This protein binds this small molecule.
Small molecule (SMILES): CSCC[C@H](NC(=O)[C@H](CCC(=O)O)NC(=O)[C@H](CC1=NC=NC1)NC(=O)[C@@H](N)CCCCN)C(=O)N[C@H](C(=O)N[C@@H](CC(C)C)C(=O)N[C@@H](C)C(=O)N[C@H](C=O)Cc1ccccc1)[C@@H](C)O

Binding-site contacts:
Ligand atom CE1 contacts residue ALA107 of chain 1.A at 3.5 Å (hydrophobic).
Ligand atom N contacts residue ARG121 of chain 1.A at 3.9 Å.
Ligand atom ND1 contacts residue TRP318 of chain 1.A at 3.8 Å.
Ligand atom CE2 contacts residue ASP106 of chain 1.A at 3.9 Å.
Ligand atom CE2 contacts residue SER155 of chain 1.A at 3.9 Å.
Ligand atom C contacts residue ARG121 of chain 1.A at 3.4 Å.
Ligand atom O contacts residue SER155 of chain 1.A at 3.3 Å (h-bond).
Ligand atom O contacts residue ASP156 of chain 1.A at 3.4 Å (salt-bridge).
Ligand atom CE2 contacts residue ALA107 of chain 1.A at 4.2 Å (hydrophobic).
Ligand atom O contacts residue CYS157 of chain 1.A at 4.0 Å.
Ligand atom NE2 contacts residue GLU323 of chain 1.A at 4.0 Å.
Ligand atom CE1 contacts residue TRP318 of chain 1.A at 3.5 Å (hydrophobic).
Ligand atom C contacts residue SER155 of chain 1.A at 3.5 Å.
Ligand atom O contacts residue MET115 of chain 1.A at 3.3 Å (h-bond).
Ligand atom CZ contacts residue ALA107 of chain 1.A at 3.5 Å (hydrophobic).
Ligand atom CG contacts residue LYS154 of chain 1.A at 4.1 Å.
Ligand atom CB contacts residue SER155 of chain 1.A at 4.2 Å.
Ligand atom SD contacts residue GLU120 of chain 1.A at 3.7 Å.
Ligand atom O contacts residue ARG121 of chain 1.A at 2.7 Å (salt-bridge).
Ligand atom CG2 contacts residue SER155 of chain 1.A at 3.5 Å.
Ligand atom CG contacts residue CYS157 of chain 1.A at 4.0 Å (hydrophobic).
Ligand atom CB contacts residue MET115 of chain 1.A at 3.9 Å (hydrophobic).
Ligand atom CE contacts residue GLU120 of chain 1.A at 3.7 Å.
Ligand atom N contacts residue SER155 of chain 1.A at 2.9 Å (h-bond).
Ligand atom SD contacts residue TRP318 of chain 1.A at 3.8 Å.
Ligand atom CD2 contacts residue TYR124 of chain 1.A at 3.6 Å (hydrophobic).
Ligand atom CD1 contacts residue ALA107 of chain 1.A at 4.1 Å (hydrophobic).
Ligand atom CD1 contacts residue SER155 of chain 1.A at 3.9 Å.
Ligand atom CG contacts residue SER155 of chain 1.A at 3.7 Å.
Ligand atom CZ contacts residue SER155 of chain 1.A at 4.2 Å.
Ligand atom CA contacts residue SER155 of chain 1.A at 3.8 Å.
Ligand atom CD1 contacts residue LYS154 of chain 1.A at 3.4 Å.
Ligand atom N contacts residue TRP318 of chain 1.A at 4.2 Å.
Ligand atom NE2 contacts residue TYR124 of chain 1.A at 3.7 Å.
Ligand atom CA contacts residue SER155 of chain 1.A at 3.5 Å.
Ligand atom NE2 contacts residue TRP318 of chain 1.A at 4.2 Å.
Ligand atom CE contacts residue TRP318 of chain 1.A at 4.2 Å (hydrophobic).
Ligand atom CD2 contacts residue CYS157 of chain 1.A at 3.5 Å (hydrophobic).
Ligand atom CA contacts residue ARG121 of chain 1.A at 3.8 Å.
Ligand atom C contacts residue SER155 of chain 1.A at 3.9 Å.

Sequence of chain 1.A:
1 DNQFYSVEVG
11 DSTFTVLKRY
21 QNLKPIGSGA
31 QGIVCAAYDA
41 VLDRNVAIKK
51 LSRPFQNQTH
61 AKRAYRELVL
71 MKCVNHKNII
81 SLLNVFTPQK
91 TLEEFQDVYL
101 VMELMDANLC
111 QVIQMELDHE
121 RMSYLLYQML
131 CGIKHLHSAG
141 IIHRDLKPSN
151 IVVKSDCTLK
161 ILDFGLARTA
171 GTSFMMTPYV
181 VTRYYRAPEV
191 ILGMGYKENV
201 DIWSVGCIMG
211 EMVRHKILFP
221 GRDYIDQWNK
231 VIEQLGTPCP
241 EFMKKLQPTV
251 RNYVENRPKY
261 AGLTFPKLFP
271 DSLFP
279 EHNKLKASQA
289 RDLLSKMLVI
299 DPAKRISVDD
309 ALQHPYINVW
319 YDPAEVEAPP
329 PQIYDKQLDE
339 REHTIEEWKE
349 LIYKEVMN